Binding-site contacts:
Ligand atom C4 contacts residue ASN99 of chain 1.A at 4.3 Å.
Ligand atom C1 contacts residue LEU18 of chain 1.A at 4.3 Å (hydrophobic).
Ligand atom C6 contacts residue ASN38 of chain 1.A at 3.2 Å.
Ligand atom C11 contacts residue LEU63 of chain 1.A at 4.4 Å (hydrophobic).
Ligand atom C3 contacts residue ASN99 of chain 1.A at 4.0 Å.
Ligand atom C8 contacts residue PHE116 of chain 1.A at 4.3 Å (hydrophobic).
Ligand atom C16 contacts residue PHE86 of chain 1.A at 4.2 Å (hydrophobic).
Ligand atom C15 contacts residue PHE116 of chain 1.A at 4.1 Å (hydrophobic).
Ligand atom C19 contacts residue SER58 of chain 1.A at 3.5 Å.
Ligand atom C2 contacts residue TYR14 of chain 1.A at 3.4 Å (hydrophobic).
Ligand atom O2 contacts residue PHE86 of chain 1.A at 3.1 Å.
Ligand atom C2 contacts residue LEU18 of chain 1.A at 4.1 Å (hydrophobic).
Ligand atom O1 contacts residue PHE82 of chain 1.A at 3.7 Å.
Ligand atom C11 contacts residue SER58 of chain 1.A at 3.7 Å.
Ligand atom C6 contacts residue PRO97 of chain 1.A at 3.9 Å (hydrophobic).
Ligand atom C19 contacts residue ASN38 of chain 1.A at 3.6 Å.
Ligand atom C7 contacts residue VAL95 of chain 1.A at 4.0 Å (hydrophobic).
Ligand atom O1 contacts residue MET112 of chain 1.A at 3.3 Å.
Ligand atom C15 contacts residue VAL95 of chain 1.A at 4.3 Å (hydrophobic).
Ligand atom C6 contacts residue PHE116 of chain 1.A at 3.4 Å (hydrophobic).
Ligand atom C4 contacts residue ASN38 of chain 1.A at 3.5 Å.
Ligand atom C4 contacts residue MET112 of chain 1.A at 4.3 Å (hydrophobic).
Ligand atom C10 contacts residue ASN38 of chain 1.A at 4.1 Å.
Ligand atom C3 contacts residue PHE82 of chain 1.A at 4.2 Å (hydrophobic).
Ligand atom C3 contacts residue TYR14 of chain 1.A at 3.2 Å (hydrophobic).
Ligand atom C19 contacts residue PHE54 of chain 1.A at 3.3 Å (hydrophobic).
Ligand atom C2 contacts residue TYR55 of chain 1.A at 3.8 Å (hydrophobic).
Ligand atom C3 contacts residue ASN38 of chain 1.A at 4.3 Å.
Ligand atom O1 contacts residue LEU18 of chain 1.A at 4.3 Å.
Ligand atom C3 contacts residue MET112 of chain 1.A at 3.8 Å (hydrophobic).
Ligand atom C17 contacts residue PHE86 of chain 1.A at 3.8 Å (hydrophobic).
Ligand atom C7 contacts residue ASN38 of chain 1.A at 4.3 Å.
Ligand atom O1 contacts residue TYR14 of chain 1.A at 2.4 Å (h-bond).
Ligand atom O1 contacts residue ASN99 of chain 1.A at 2.9 Å (h-bond).
Ligand atom C4 contacts residue PHE82 of chain 1.A at 4.0 Å (hydrophobic).
Ligand atom C7 contacts residue PHE116 of chain 1.A at 3.5 Å (hydrophobic).
Ligand atom C5 contacts residue ASN38 of chain 1.A at 3.3 Å.
Ligand atom C12 contacts residue SER58 of chain 1.A at 4.1 Å.
Ligand atom C7 contacts residue PRO97 of chain 1.A at 4.5 Å (hydrophobic).
Ligand atom C16 contacts residue VAL95 of chain 1.A at 4.2 Å (hydrophobic).

This small molecule binds to this protein.
Small molecule (SMILES): C[C@]12CCC(=O)C=C1CC[C@@H]1[C@@H]2CC[C@]2(C)C(=O)CC[C@@H]12

Sequence of chain 1.A:
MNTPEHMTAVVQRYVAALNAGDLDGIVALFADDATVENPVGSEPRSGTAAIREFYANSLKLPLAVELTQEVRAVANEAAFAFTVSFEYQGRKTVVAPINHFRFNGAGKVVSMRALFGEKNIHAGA